Sequence of chain 1.A:
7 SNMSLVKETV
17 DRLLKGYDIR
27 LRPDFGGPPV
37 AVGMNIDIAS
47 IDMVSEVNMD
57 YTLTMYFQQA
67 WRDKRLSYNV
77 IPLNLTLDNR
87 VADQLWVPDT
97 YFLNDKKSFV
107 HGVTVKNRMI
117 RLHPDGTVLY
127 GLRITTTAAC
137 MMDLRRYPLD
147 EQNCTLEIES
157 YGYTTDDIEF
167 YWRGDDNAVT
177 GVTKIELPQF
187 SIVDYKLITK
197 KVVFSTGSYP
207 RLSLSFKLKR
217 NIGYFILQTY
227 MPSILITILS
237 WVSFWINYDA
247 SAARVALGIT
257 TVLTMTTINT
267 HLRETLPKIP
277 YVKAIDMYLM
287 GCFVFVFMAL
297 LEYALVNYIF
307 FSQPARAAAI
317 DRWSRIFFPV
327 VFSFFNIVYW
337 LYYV

Sequence of chain 1.B:
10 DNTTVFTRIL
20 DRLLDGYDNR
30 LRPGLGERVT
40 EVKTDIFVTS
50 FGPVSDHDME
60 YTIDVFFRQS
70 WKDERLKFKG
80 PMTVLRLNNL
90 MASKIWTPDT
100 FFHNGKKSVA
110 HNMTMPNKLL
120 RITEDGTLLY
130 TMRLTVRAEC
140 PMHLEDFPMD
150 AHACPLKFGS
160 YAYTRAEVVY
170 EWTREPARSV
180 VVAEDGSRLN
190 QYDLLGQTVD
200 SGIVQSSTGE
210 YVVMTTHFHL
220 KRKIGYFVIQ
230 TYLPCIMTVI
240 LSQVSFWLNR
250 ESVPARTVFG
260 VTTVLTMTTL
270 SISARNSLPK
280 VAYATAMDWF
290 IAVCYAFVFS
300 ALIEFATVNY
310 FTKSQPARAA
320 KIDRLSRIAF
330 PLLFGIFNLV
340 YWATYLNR

This protein binds this small molecule.
Small molecule (SMILES): NCCCC(=O)O

Binding-site contacts:
Ligand atom OXT contacts residue ARG67 of chain 1.B at 4.2 Å.
Ligand atom CD contacts residue TYR157 of chain 1.A at 3.8 Å (hydrophobic).
Ligand atom CG contacts residue THR202 of chain 1.A at 3.7 Å.
Ligand atom CB contacts residue TYR97 of chain 1.A at 4.4 Å (hydrophobic).
Ligand atom N contacts residue SER156 of chain 1.A at 4.1 Å.
Ligand atom CD contacts residue TYR205 of chain 1.A at 3.9 Å (hydrophobic).
Ligand atom C contacts residue LEU118 of chain 1.B at 4.3 Å (hydrophobic).
Ligand atom CB contacts residue TYR205 of chain 1.A at 4.3 Å (hydrophobic).
Ligand atom CD contacts residue TYR97 of chain 1.A at 3.7 Å (hydrophobic).
Ligand atom OXT contacts residue LEU118 of chain 1.B at 4.0 Å.
Ligand atom N contacts residue PHE200 of chain 1.A at 3.5 Å.
Ligand atom OXT contacts residue THR130 of chain 1.B at 3.1 Å.
Ligand atom OXT contacts residue TYR157 of chain 1.A at 3.9 Å.
Ligand atom CG contacts residue TYR157 of chain 1.A at 4.3 Å (hydrophobic).
Ligand atom CG contacts residue TYR205 of chain 1.A at 3.4 Å (hydrophobic).
Ligand atom N contacts residue PHE65 of chain 1.B at 4.2 Å.
Ligand atom C contacts residue ARG67 of chain 1.B at 4.2 Å.
Ligand atom CD contacts residue SER156 of chain 1.A at 3.8 Å.
Ligand atom O contacts residue TYR205 of chain 1.A at 4.3 Å.
Ligand atom CB contacts residue PHE200 of chain 1.A at 4.1 Å (hydrophobic).
Ligand atom CB contacts residue PHE65 of chain 1.B at 4.1 Å (hydrophobic).
Ligand atom CD contacts residue PHE200 of chain 1.A at 3.9 Å (hydrophobic).
Ligand atom C contacts residue TYR205 of chain 1.A at 4.1 Å (hydrophobic).
Ligand atom N contacts residue GLU155 of chain 1.A at 2.6 Å (salt-bridge).
Ligand atom OXT contacts residue PHE65 of chain 1.B at 4.3 Å.
Ligand atom O contacts residue PHE200 of chain 1.A at 4.2 Å.
Ligand atom O contacts residue ARG67 of chain 1.B at 3.3 Å (salt-bridge).
Ligand atom CD contacts residue GLU155 of chain 1.A at 3.2 Å.
Ligand atom CB contacts residue TYR157 of chain 1.A at 4.1 Å (hydrophobic).
Ligand atom N contacts residue TYR157 of chain 1.A at 4.2 Å.
Ligand atom C contacts residue THR202 of chain 1.A at 3.6 Å.
Ligand atom O contacts residue THR202 of chain 1.A at 3.1 Å (h-bond).
Ligand atom CG contacts residue PHE200 of chain 1.A at 4.0 Å (hydrophobic).
Ligand atom N contacts residue TYR97 of chain 1.A at 2.3 Å (h-bond).
Ligand atom C contacts residue THR130 of chain 1.B at 4.2 Å.